Sequence of chain 1.C:
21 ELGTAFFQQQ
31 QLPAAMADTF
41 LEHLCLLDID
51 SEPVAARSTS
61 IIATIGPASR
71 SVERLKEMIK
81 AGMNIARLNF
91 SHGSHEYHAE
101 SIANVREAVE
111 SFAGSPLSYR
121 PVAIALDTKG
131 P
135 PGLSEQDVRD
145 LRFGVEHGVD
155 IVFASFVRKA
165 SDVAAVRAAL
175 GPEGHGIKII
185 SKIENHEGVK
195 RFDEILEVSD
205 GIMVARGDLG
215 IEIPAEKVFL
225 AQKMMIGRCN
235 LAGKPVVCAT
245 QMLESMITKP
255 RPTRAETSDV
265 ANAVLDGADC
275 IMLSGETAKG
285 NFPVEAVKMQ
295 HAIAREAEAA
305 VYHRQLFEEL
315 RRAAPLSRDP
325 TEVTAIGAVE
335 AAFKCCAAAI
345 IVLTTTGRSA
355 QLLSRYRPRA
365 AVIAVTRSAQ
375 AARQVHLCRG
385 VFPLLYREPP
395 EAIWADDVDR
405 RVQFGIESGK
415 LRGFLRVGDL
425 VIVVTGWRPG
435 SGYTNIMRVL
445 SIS

This protein binds this small molecule.
Small molecule (SMILES): O=C1c2ccccc2C(=O)c2c1cc(S(=O)(=O)O)c(O)c2O

Binding-site contacts:
Ligand atom C11 contacts residue TYR97 of chain 1.C at 3.7 Å (hydrophobic).
Ligand atom C4 contacts residue ALA282 of chain 1.C at 4.1 Å (hydrophobic).
Ligand atom C13 contacts residue ASN89 of chain 1.C at 4.0 Å.
Ligand atom C10 contacts residue HIS92 of chain 1.C at 3.9 Å.
Ligand atom C10 contacts residue LYS283 of chain 1.C at 4.1 Å.
Ligand atom O5 contacts residue GLY279 of chain 1.C at 2.7 Å (h-bond).
Ligand atom C4 contacts residue HIS92 of chain 1.C at 3.5 Å.
Ligand atom C9 contacts residue HIS92 of chain 1.C at 3.6 Å.
Ligand atom C7 contacts residue PRO67 of chain 1.C at 4.0 Å (hydrophobic).
Ligand atom O5 contacts residue SER278 of chain 1.C at 2.8 Å.
Ligand atom C2 contacts residue HIS92 of chain 1.C at 3.7 Å.
Ligand atom C11 contacts residue PRO67 of chain 1.C at 4.0 Å (hydrophobic).
Ligand atom C11 contacts residue GLY93 of chain 1.C at 4.0 Å.
Ligand atom O1 contacts residue LYS283 of chain 1.C at 3.5 Å.
Ligand atom C11 contacts residue HIS92 of chain 1.C at 3.6 Å.
Ligand atom C8 contacts residue HIS92 of chain 1.C at 3.5 Å.
Ligand atom O6 contacts residue ASN89 of chain 1.C at 3.4 Å (h-bond).
Ligand atom C5 contacts residue LYS283 of chain 1.C at 4.0 Å.
Ligand atom C3 contacts residue HIS92 of chain 1.C at 3.5 Å.
Ligand atom C14 contacts residue TYR97 of chain 1.C at 3.4 Å (hydrophobic).
Ligand atom C9 contacts residue ASN89 of chain 1.C at 3.9 Å.
Ligand atom C5 contacts residue HIS92 of chain 1.C at 3.9 Å.
Ligand atom C3 contacts residue PRO67 of chain 1.C at 3.9 Å (hydrophobic).
Ligand atom C6 contacts residue HIS92 of chain 1.C at 3.3 Å.
Ligand atom O4 contacts residue ASN89 of chain 1.C at 3.0 Å (h-bond).
Ligand atom C13 contacts residue ALA282 of chain 1.C at 3.8 Å (hydrophobic).
Ligand atom O4 contacts residue THR64 of chain 1.C at 3.4 Å.
Ligand atom S1 contacts residue SER278 of chain 1.C at 4.0 Å.
Ligand atom O3 contacts residue LYS283 of chain 1.C at 3.4 Å (salt-bridge).
Ligand atom C14 contacts residue GLY93 of chain 1.C at 3.5 Å.
Ligand atom C13 contacts residue HIS92 of chain 1.C at 3.9 Å.
Ligand atom C12 contacts residue GLY93 of chain 1.C at 3.9 Å.
Ligand atom C6 contacts residue PRO67 of chain 1.C at 3.7 Å (hydrophobic).
Ligand atom C1 contacts residue HIS92 of chain 1.C at 3.8 Å.
Ligand atom O2 contacts residue GLY66 of chain 1.C at 4.1 Å.
Ligand atom O4 contacts residue ARG87 of chain 1.C at 2.9 Å (salt-bridge).
Ligand atom O5 contacts residue ALA282 of chain 1.C at 3.8 Å.
Ligand atom S1 contacts residue ASN89 of chain 1.C at 3.6 Å.
Ligand atom C7 contacts residue HIS92 of chain 1.C at 4.0 Å.
Ligand atom C9 contacts residue ALA282 of chain 1.C at 3.5 Å (hydrophobic).